A protein and the small-molecule ligand that binds it are described below.
Small molecule (SMILES): CC[C@H](C)[C@H](NC(=O)[C@H](Cc1ccccc1)NC(=O)[C@@H]1CCCN1C(=O)[C@@H]1CCCN1)C(=O)N[C@@H](CO)C(=O)N[C@@H](CC(C)C)C(=O)N[C@H](C=O)CC(N)=O

Sequence of chain 1.J:
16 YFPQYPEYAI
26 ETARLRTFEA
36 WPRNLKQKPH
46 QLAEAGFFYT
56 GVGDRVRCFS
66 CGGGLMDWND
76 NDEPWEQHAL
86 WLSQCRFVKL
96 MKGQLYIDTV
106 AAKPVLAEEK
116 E

Binding-site contacts:
Ligand atom C contacts residue MET71 of chain 1.J at 3.8 Å (hydrophobic).
Ligand atom CD2 contacts residue ASN74 of chain 1.J at 3.6 Å.
Ligand atom CE2 contacts residue VAL61 of chain 1.J at 3.0 Å (hydrophobic).
Ligand atom N contacts residue ASP72 of chain 1.J at 3.5 Å (salt-bridge).
Ligand atom CD2 contacts residue MET71 of chain 1.J at 3.6 Å (hydrophobic).
Ligand atom CA contacts residue ARG62 of chain 1.J at 3.4 Å.
Ligand atom CD2 contacts residue ARG60 of chain 1.J at 3.8 Å.
Ligand atom CB contacts residue ASP72 of chain 1.J at 3.1 Å.
Ligand atom C contacts residue ASP72 of chain 1.J at 3.8 Å.
Ligand atom CB contacts residue ASP72 of chain 1.J at 2.8 Å.
Ligand atom CB contacts residue ARG62 of chain 1.J at 3.5 Å.
Ligand atom CG contacts residue MET71 of chain 1.J at 3.7 Å (hydrophobic).
Ligand atom O contacts residue MET71 of chain 1.J at 3.5 Å (h-bond).
Ligand atom N contacts residue ASN74 of chain 1.J at 3.6 Å.
Ligand atom CD2 contacts residue ASP72 of chain 1.J at 3.0 Å.
Ligand atom N contacts residue ARG62 of chain 1.J at 3.6 Å.
Ligand atom CA contacts residue GLY69 of chain 1.J at 3.3 Å.
Ligand atom N contacts residue ASP72 of chain 1.J at 3.1 Å.
Ligand atom CE2 contacts residue LEU70 of chain 1.J at 3.7 Å (hydrophobic).
Ligand atom CD2 contacts residue VAL61 of chain 1.J at 3.4 Å (hydrophobic).
Ligand atom CE2 contacts residue GLY69 of chain 1.J at 3.5 Å.
Ligand atom CE1 contacts residue ARG62 of chain 1.J at 3.2 Å.
Ligand atom OD1 contacts residue ASN74 of chain 1.J at 2.5 Å (h-bond).
Ligand atom CD2 contacts residue LEU70 of chain 1.J at 3.0 Å (hydrophobic).
Ligand atom CG contacts residue GLY69 of chain 1.J at 3.5 Å.
Ligand atom CB contacts residue ASN74 of chain 1.J at 3.2 Å.
Ligand atom CD1 contacts residue ASP72 of chain 1.J at 3.3 Å.
Ligand atom CB contacts residue MET71 of chain 1.J at 3.1 Å (hydrophobic).
Ligand atom CZ contacts residue ARG62 of chain 1.J at 3.5 Å.
Ligand atom CZ contacts residue ARG60 of chain 1.J at 3.7 Å.
Ligand atom CG contacts residue ASP72 of chain 1.J at 3.2 Å.
Ligand atom CA contacts residue ASP72 of chain 1.J at 2.8 Å.
Ligand atom CB contacts residue GLY69 of chain 1.J at 3.4 Å.
Ligand atom CD2 contacts residue ASP77 of chain 1.J at 2.7 Å.
Ligand atom CD2 contacts residue GLY69 of chain 1.J at 3.0 Å.
Ligand atom O contacts residue MET71 of chain 1.J at 3.4 Å (h-bond).
Ligand atom CG contacts residue ASN74 of chain 1.J at 3.0 Å.
Ligand atom CE2 contacts residue ARG60 of chain 1.J at 3.3 Å.
Ligand atom CB contacts residue ASN74 of chain 1.J at 2.9 Å.
Ligand atom CD1 contacts residue MET71 of chain 1.J at 2.9 Å (hydrophobic).